Binding-site contacts:
Ligand atom C6 contacts residue PHE391 of chain 1.A at 3.7 Å (hydrophobic).
Ligand atom O21 contacts residue PHE391 of chain 1.A at 3.6 Å (h-bond).
Ligand atom C5 contacts residue CO1 of chain 1.B at 3.6 Å.
Ligand atom C15 contacts residue PHE353 of chain 1.A at 3.2 Å (hydrophobic).
Ligand atom C29 contacts residue GLN265 of chain 1.A at 3.0 Å.
Ligand atom C9 contacts residue HIS280 of chain 1.A at 3.6 Å.
Ligand atom C5 contacts residue HIS280 of chain 1.A at 3.7 Å.
Ligand atom C3 contacts residue ASN254 of chain 1.A at 3.4 Å.
Ligand atom C14 contacts residue PHE353 of chain 1.A at 3.2 Å (hydrophobic).
Ligand atom O21 contacts residue CO1 of chain 1.B at 2.0 Å.
Ligand atom C12 contacts residue PHE396 of chain 1.A at 3.7 Å (hydrophobic).
Ligand atom N17 contacts residue PHE396 of chain 1.A at 3.6 Å.
Ligand atom O8 contacts residue PHE396 of chain 1.A at 3.6 Å.
Ligand atom O21 contacts residue HIS280 of chain 1.A at 3.1 Å (h-bond).
Ligand atom C9 contacts residue CO1 of chain 1.B at 3.1 Å.
Ligand atom O7 contacts residue HIS198 of chain 1.A at 3.0 Å (h-bond).
Ligand atom O7 contacts residue CO1 of chain 1.B at 2.1 Å.
Ligand atom C23 contacts residue PHE353 of chain 1.A at 3.6 Å (hydrophobic).
Ligand atom C9 contacts residue PHE391 of chain 1.A at 3.6 Å (hydrophobic).
Ligand atom C12 contacts residue GLY392 of chain 1.A at 3.7 Å.
Ligand atom O21 contacts residue GLU366 of chain 1.A at 3.2 Å (salt-bridge).
Ligand atom C11 contacts residue PHE353 of chain 1.A at 3.6 Å (hydrophobic).
Ligand atom C6 contacts residue CO1 of chain 1.B at 3.2 Å.
Ligand atom C13 contacts residue PHE353 of chain 1.A at 3.4 Å (hydrophobic).
Ligand atom C12 contacts residue PHE353 of chain 1.A at 3.6 Å (hydrophobic).
Ligand atom C23 contacts residue HIS280 of chain 1.A at 3.5 Å.
Ligand atom C30 contacts residue GLN265 of chain 1.A at 3.1 Å.
Ligand atom O8 contacts residue LEU237 of chain 1.A at 3.7 Å.
Ligand atom C28 contacts residue GLN265 of chain 1.A at 3.5 Å.
Ligand atom C13 contacts residue PHE396 of chain 1.A at 3.6 Å (hydrophobic).
Ligand atom C1 contacts residue PRO252 of chain 1.A at 3.6 Å (hydrophobic).
Ligand atom N17 contacts residue PHE353 of chain 1.A at 3.7 Å.
Ligand atom C3 contacts residue SER239 of chain 1.A at 3.4 Å.
Ligand atom O7 contacts residue PHE391 of chain 1.A at 3.7 Å.
Ligand atom C10 contacts residue PHE353 of chain 1.A at 3.4 Å (hydrophobic).
Ligand atom C30 contacts residue ARG262 of chain 1.A at 3.1 Å.
Ligand atom C11 contacts residue PHE391 of chain 1.A at 3.4 Å (hydrophobic).
Ligand atom O7 contacts residue HIS280 of chain 1.A at 3.3 Å (h-bond).
Ligand atom C2 contacts residue SER239 of chain 1.A at 3.3 Å.
Ligand atom C29 contacts residue ARG262 of chain 1.A at 3.4 Å.

Sequence of chain 1.A:
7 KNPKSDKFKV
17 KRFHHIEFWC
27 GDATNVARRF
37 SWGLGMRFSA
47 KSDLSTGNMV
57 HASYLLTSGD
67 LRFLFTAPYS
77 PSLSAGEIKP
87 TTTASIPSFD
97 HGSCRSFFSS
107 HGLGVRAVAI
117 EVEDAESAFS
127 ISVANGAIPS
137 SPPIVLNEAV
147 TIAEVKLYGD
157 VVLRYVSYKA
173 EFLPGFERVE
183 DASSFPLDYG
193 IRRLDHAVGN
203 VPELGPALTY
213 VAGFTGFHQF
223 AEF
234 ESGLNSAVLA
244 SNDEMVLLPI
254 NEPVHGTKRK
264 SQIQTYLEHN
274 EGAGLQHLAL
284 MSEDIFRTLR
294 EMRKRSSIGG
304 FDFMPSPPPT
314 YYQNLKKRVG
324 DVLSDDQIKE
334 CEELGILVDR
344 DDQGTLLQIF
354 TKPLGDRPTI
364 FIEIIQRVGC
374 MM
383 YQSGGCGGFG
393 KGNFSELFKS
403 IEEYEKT

A small-molecule ligand and the protein it binds are described below.
Small molecule (SMILES): Cc1c(C(=O)C2=C(O)CCCC2=O)ccc2c1c(=O)n([C@@H](C)c1ccccc1)c(=O)n2C